Binding-site contacts:
Ligand atom OXT contacts residue ASN376 of chain 2.E at 4.4 Å.
Ligand atom O contacts residue THR377 of chain 2.E at 3.5 Å (h-bond).
Ligand atom CD2 contacts residue ARG390 of chain 2.E at 4.5 Å.
Ligand atom N contacts residue THR377 of chain 2.E at 2.9 Å (h-bond).
Ligand atom CA contacts residue HIS454 of chain 2.E at 4.4 Å.
Ligand atom C contacts residue THR374 of chain 2.E at 3.3 Å.
Ligand atom C contacts residue TYR375 of chain 2.E at 3.8 Å (hydrophobic).
Ligand atom OXT contacts residue ARG390 of chain 2.E at 3.6 Å (salt-bridge).
Ligand atom CA contacts residue GLU451 of chain 2.E at 3.7 Å.
Ligand atom CA contacts residue THR386 of chain 2.E at 4.1 Å.
Ligand atom O contacts residue ASN376 of chain 2.E at 3.3 Å (h-bond).
Ligand atom OXT contacts residue THR377 of chain 2.E at 4.1 Å.
Ligand atom CB contacts residue THR377 of chain 2.E at 4.4 Å.
Ligand atom CG contacts residue HIS454 of chain 2.E at 4.4 Å.
Ligand atom O contacts residue TYR375 of chain 2.E at 2.6 Å (h-bond).
Ligand atom CD2 contacts residue HIS454 of chain 2.E at 4.1 Å.
Ligand atom CD1 contacts residue PHE447 of chain 2.E at 4.4 Å (hydrophobic).
Ligand atom CB contacts residue GLU451 of chain 2.E at 4.1 Å.
Ligand atom C contacts residue ASN376 of chain 2.E at 4.2 Å.
Ligand atom CG contacts residue ARG390 of chain 2.E at 4.3 Å.
Ligand atom CD2 contacts residue TRP444 of chain 2.E at 4.1 Å (hydrophobic).
Ligand atom CA contacts residue THR377 of chain 2.E at 3.1 Å.
Ligand atom CD2 contacts residue VAL455 of chain 2.E at 4.2 Å (hydrophobic).
Ligand atom O contacts residue THR386 of chain 2.E at 4.2 Å.
Ligand atom CD2 contacts residue GLU451 of chain 2.E at 4.0 Å.
Ligand atom CD1 contacts residue LEU389 of chain 2.E at 4.0 Å (hydrophobic).
Ligand atom C contacts residue HIS454 of chain 2.E at 4.4 Å.
Ligand atom CD1 contacts residue GLU451 of chain 2.E at 3.6 Å.
Ligand atom N contacts residue GLU451 of chain 2.E at 2.9 Å (salt-bridge).
Ligand atom O contacts residue THR374 of chain 2.E at 2.9 Å (h-bond).
Ligand atom OXT contacts residue THR386 of chain 2.E at 2.3 Å (h-bond).
Ligand atom C contacts residue THR377 of chain 2.E at 3.5 Å.
Ligand atom C contacts residue THR386 of chain 2.E at 3.4 Å.
Ligand atom CD1 contacts residue TRP444 of chain 2.E at 4.2 Å (hydrophobic).
Ligand atom CG contacts residue GLU451 of chain 2.E at 4.5 Å.
Ligand atom CD1 contacts residue THR377 of chain 2.E at 4.3 Å.
Ligand atom CB contacts residue HIS454 of chain 2.E at 3.5 Å.
Ligand atom OXT contacts residue TYR375 of chain 2.E at 4.2 Å.
Ligand atom CD1 contacts residue ILE378 of chain 2.E at 4.1 Å (hydrophobic).
Ligand atom OXT contacts residue THR374 of chain 2.E at 2.8 Å (h-bond).

The small molecule below binds the protein below.
Small molecule (SMILES): CC(C)C[C@H](N)C(=O)O

Sequence of chain 2.E:
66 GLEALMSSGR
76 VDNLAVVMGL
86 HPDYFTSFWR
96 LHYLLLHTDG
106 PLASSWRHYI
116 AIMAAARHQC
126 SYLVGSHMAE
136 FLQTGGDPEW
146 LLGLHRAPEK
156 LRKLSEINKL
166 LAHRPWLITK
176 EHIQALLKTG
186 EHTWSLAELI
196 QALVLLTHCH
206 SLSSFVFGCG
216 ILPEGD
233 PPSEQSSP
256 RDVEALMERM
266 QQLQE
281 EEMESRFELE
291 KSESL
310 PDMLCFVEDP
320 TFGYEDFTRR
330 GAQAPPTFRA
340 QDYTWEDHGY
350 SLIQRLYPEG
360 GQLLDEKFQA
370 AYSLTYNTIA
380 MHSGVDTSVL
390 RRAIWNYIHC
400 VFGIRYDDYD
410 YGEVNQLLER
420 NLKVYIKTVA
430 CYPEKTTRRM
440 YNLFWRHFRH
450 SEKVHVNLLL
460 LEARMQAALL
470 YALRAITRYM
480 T